Binding-site contacts:
Ligand atom O7 contacts residue ASN244 of chain 1.B at 4.5 Å.
Ligand atom C1 contacts residue ASN244 of chain 1.B at 1.4 Å.
Ligand atom C6 contacts residue THR246 of chain 1.B at 4.4 Å.
Ligand atom O5 contacts residue ASN244 of chain 1.B at 2.4 Å (h-bond).
Ligand atom C5 contacts residue THR246 of chain 1.B at 3.6 Å.
Ligand atom N2 contacts residue ASN244 of chain 1.B at 2.9 Å (h-bond).
Ligand atom C1 contacts residue ASN247 of chain 1.B at 4.1 Å.
Ligand atom C2 contacts residue ASN244 of chain 1.B at 2.5 Å.
Ligand atom O6 contacts residue ASN247 of chain 1.B at 4.3 Å.
Ligand atom C3 contacts residue ASN244 of chain 1.B at 3.8 Å.
Ligand atom C7 contacts residue ASN244 of chain 1.B at 3.9 Å.
Ligand atom O5 contacts residue ASN247 of chain 1.B at 3.6 Å.
Ligand atom O6 contacts residue THR246 of chain 1.B at 3.9 Å.
Ligand atom C5 contacts residue ASN244 of chain 1.B at 3.6 Å.
Ligand atom C4 contacts residue ASN244 of chain 1.B at 4.2 Å.
Ligand atom C1 contacts residue THR246 of chain 1.B at 3.2 Å.
Ligand atom O5 contacts residue THR246 of chain 1.B at 3.3 Å (h-bond).

This protein binds this small molecule.
Small molecule (SMILES): CC(=O)N[C@H]1[C@H](O[C@H]2[C@H](O)[C@@H](NC(C)=O)CO[C@@H]2CO)O[C@H](CO)[C@@H](O[C@@H]2O[C@H](CO)[C@@H](O)[C@H](O)[C@@H]2O)[C@@H]1O

Sequence of chain 1.B:
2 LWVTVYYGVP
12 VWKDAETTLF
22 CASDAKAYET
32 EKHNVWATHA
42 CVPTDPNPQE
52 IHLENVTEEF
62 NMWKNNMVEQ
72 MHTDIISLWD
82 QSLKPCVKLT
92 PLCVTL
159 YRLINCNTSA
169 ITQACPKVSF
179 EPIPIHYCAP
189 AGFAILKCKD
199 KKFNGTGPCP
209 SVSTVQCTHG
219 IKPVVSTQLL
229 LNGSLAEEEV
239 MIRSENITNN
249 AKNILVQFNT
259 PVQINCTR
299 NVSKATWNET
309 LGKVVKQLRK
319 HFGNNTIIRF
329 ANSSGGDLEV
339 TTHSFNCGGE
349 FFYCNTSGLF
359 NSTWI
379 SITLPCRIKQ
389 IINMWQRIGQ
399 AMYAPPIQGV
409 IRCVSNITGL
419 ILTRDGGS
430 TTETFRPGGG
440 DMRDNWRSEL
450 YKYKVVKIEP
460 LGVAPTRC